A small-molecule ligand and the protein it binds are described below.
Small molecule (SMILES): C[C@H](CCC(=O)NCCC[N+](C)(C)CC(O)CS(=O)(=O)O)[C@H]1CC[C@H]2[C@@H]3[C@H](O)C[C@@H]4C[C@H](O)CC[C@]4(C)[C@H]3C[C@H](O)[C@]12C

Binding-site contacts:
Ligand atom C21 contacts residue GLN98 of chain 1.A at 3.8 Å.
Ligand atom O2 contacts residue 1N71 of chain 1.H at 3.9 Å.
Ligand atom O1 contacts residue GLN98 of chain 1.A at 3.8 Å.
Ligand atom C26 contacts residue GLN98 of chain 1.A at 3.3 Å.
Ligand atom C13 contacts residue 1N71 of chain 1.H at 3.5 Å.
Ligand atom C4 contacts residue PHE99 of chain 1.A at 4.0 Å (hydrophobic).
Ligand atom C11 contacts residue 1N71 of chain 1.H at 4.3 Å.
Ligand atom C29 contacts residue VAL97 of chain 1.A at 3.9 Å (hydrophobic).
Ligand atom C13 contacts residue MET324 of chain 1.A at 3.8 Å (hydrophobic).
Ligand atom C30 contacts residue PHE99 of chain 1.A at 4.2 Å (hydrophobic).
Ligand atom C15 contacts residue 1N71 of chain 1.H at 3.8 Å.
Ligand atom C11 contacts residue PHE99 of chain 1.A at 4.5 Å (hydrophobic).
Ligand atom C1 contacts residue MET324 of chain 1.A at 3.7 Å (hydrophobic).
Ligand atom N2 contacts residue GLN98 of chain 1.A at 4.0 Å.
Ligand atom C14 contacts residue 1N71 of chain 1.H at 3.6 Å.
Ligand atom C3 contacts residue GLN98 of chain 1.A at 4.3 Å.
Ligand atom C1 contacts residue PHE99 of chain 1.A at 3.8 Å (hydrophobic).
Ligand atom O4 contacts residue GLN98 of chain 1.A at 2.7 Å (h-bond).
Ligand atom C11 contacts residue PRO321 of chain 1.A at 4.0 Å (hydrophobic).
Ligand atom C30 contacts residue GLY100 of chain 1.A at 3.5 Å.
Ligand atom C16 contacts residue 1N71 of chain 1.H at 3.7 Å.
Ligand atom O2 contacts residue MET324 of chain 1.A at 4.4 Å.
Ligand atom C30 contacts residue GLN98 of chain 1.A at 3.3 Å.
Ligand atom C27 contacts residue GLN98 of chain 1.A at 3.5 Å.
Ligand atom N2 contacts residue VAL97 of chain 1.A at 4.2 Å.
Ligand atom O4 contacts residue PHE99 of chain 1.A at 3.9 Å.
Ligand atom C21 contacts residue PHE99 of chain 1.A at 4.4 Å (hydrophobic).
Ligand atom N1 contacts residue GLN98 of chain 1.A at 4.0 Å.
Ligand atom C12 contacts residue MET324 of chain 1.A at 3.5 Å (hydrophobic).
Ligand atom C12 contacts residue PHE99 of chain 1.A at 3.6 Å (hydrophobic).
Ligand atom C27 contacts residue VAL97 of chain 1.A at 4.1 Å (hydrophobic).
Ligand atom C10 contacts residue PHE99 of chain 1.A at 3.9 Å (hydrophobic).
Ligand atom C4 contacts residue GLN98 of chain 1.A at 3.5 Å.
Ligand atom C30 contacts residue VAL97 of chain 1.A at 3.8 Å (hydrophobic).
Ligand atom C25 contacts residue GLN98 of chain 1.A at 3.4 Å.
Ligand atom C3 contacts residue PHE99 of chain 1.A at 3.6 Å (hydrophobic).

Sequence of chain 1.A:
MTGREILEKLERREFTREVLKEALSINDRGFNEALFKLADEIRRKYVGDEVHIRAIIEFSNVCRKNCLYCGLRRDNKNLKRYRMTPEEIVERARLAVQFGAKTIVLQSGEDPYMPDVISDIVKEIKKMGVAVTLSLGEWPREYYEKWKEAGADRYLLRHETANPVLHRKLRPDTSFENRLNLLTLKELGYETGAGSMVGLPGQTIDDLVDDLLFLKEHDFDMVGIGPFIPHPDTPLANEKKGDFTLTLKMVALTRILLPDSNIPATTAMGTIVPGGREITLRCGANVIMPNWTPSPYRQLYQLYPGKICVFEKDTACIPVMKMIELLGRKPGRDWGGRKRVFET